Binding-site contacts:
Ligand atom N2 contacts residue ASN81 of chain 1.A at 2.6 Å (h-bond).
Ligand atom C8 contacts residue VAL283 of chain 1.A at 4.1 Å (hydrophobic).
Ligand atom C5 contacts residue ASN81 of chain 1.A at 3.7 Å.
Ligand atom C2 contacts residue ASN81 of chain 1.A at 2.6 Å.
Ligand atom C1 contacts residue ASN81 of chain 1.A at 1.4 Å.
Ligand atom C7 contacts residue VAL283 of chain 1.A at 4.0 Å (hydrophobic).
Ligand atom O5 contacts residue ASN81 of chain 1.A at 2.4 Å (h-bond).
Ligand atom O7 contacts residue ASN81 of chain 1.A at 3.7 Å.
Ligand atom O7 contacts residue VAL283 of chain 1.A at 3.3 Å.
Ligand atom C8 contacts residue ASN81 of chain 1.A at 3.9 Å.
Ligand atom C4 contacts residue ASN81 of chain 1.A at 4.3 Å.
Ligand atom C7 contacts residue ASN81 of chain 1.A at 3.4 Å.
Ligand atom C3 contacts residue ASN81 of chain 1.A at 3.8 Å.
Ligand atom C8 contacts residue THR30 of chain 1.B at 4.4 Å.

This protein binds this small molecule.
Small molecule (SMILES): CC(=O)N[C@@H]1[C@@H](O)[C@H](O)[C@@H](CO)O[C@H]1O

Sequence of chain 1.B:
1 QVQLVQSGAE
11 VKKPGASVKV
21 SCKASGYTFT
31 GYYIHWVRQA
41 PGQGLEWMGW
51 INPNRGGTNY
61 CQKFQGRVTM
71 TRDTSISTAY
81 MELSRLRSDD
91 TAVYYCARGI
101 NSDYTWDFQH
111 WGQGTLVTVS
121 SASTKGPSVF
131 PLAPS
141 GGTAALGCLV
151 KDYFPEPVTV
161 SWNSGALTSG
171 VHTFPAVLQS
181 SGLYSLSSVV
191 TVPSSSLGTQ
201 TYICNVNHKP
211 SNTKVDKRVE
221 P

Sequence of chain 1.A:
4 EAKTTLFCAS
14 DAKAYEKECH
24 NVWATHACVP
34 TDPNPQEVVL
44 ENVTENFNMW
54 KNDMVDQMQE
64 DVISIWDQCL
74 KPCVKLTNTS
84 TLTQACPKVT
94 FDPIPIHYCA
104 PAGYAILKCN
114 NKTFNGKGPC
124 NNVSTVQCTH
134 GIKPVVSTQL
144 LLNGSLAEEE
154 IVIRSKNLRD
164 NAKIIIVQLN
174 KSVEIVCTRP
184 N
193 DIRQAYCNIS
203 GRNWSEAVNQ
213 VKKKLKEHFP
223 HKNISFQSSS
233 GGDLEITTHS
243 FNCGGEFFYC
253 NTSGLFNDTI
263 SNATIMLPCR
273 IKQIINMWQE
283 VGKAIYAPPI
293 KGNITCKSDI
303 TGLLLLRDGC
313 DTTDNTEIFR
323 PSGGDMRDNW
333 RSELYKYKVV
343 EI